The protein below binds the small molecule below.
Small molecule (SMILES): O=c1[nH]cc(F)c(=O)[nH]1

Binding-site contacts:
Ligand atom O2 contacts residue ASP344 of chain 1.A at 2.6 Å (salt-bridge).
Ligand atom O4 contacts residue MG1 of chain 1.D at 4.5 Å.
Ligand atom O4 contacts residue ARG182 of chain 1.A at 4.0 Å.
Ligand atom N1 contacts residue ASP344 of chain 1.A at 3.1 Å (salt-bridge).
Ligand atom F5 contacts residue ARG392 of chain 1.A at 3.4 Å.
Ligand atom C2 contacts residue MG1 of chain 1.D at 3.1 Å.
Ligand atom C4 contacts residue MG1 of chain 1.D at 4.0 Å.
Ligand atom C4 contacts residue ARG182 of chain 1.A at 4.5 Å.
Ligand atom O4 contacts residue ASP343 of chain 1.A at 3.2 Å (salt-bridge).
Ligand atom O2 contacts residue MG1 of chain 1.D at 2.8 Å.
Ligand atom N1 contacts residue MG1 of chain 1.D at 4.1 Å.
Ligand atom C2 contacts residue ASP344 of chain 1.A at 3.1 Å.
Ligand atom O2 contacts residue ASP343 of chain 1.A at 3.1 Å (salt-bridge).
Ligand atom N3 contacts residue ASP343 of chain 1.A at 2.4 Å (salt-bridge).
Ligand atom F5 contacts residue ARG182 of chain 1.A at 3.6 Å.
Ligand atom N3 contacts residue MG1 of chain 1.D at 3.0 Å.
Ligand atom C2 contacts residue ASP242 of chain 1.A at 4.1 Å.
Ligand atom C5 contacts residue ARG182 of chain 1.A at 4.3 Å.
Ligand atom N3 contacts residue ASP344 of chain 1.A at 4.2 Å.
Ligand atom C6 contacts residue ARG392 of chain 1.A at 3.8 Å.
Ligand atom O2 contacts residue ASP242 of chain 1.A at 3.2 Å (salt-bridge).
Ligand atom C4 contacts residue ASP343 of chain 1.A at 3.2 Å.
Ligand atom C2 contacts residue ASP343 of chain 1.A at 3.2 Å.
Ligand atom C6 contacts residue ASP344 of chain 1.A at 4.2 Å.
Ligand atom C5 contacts residue ASP343 of chain 1.A at 4.4 Å.
Ligand atom C5 contacts residue ARG392 of chain 1.A at 4.2 Å.

Sequence of chain 1.A:
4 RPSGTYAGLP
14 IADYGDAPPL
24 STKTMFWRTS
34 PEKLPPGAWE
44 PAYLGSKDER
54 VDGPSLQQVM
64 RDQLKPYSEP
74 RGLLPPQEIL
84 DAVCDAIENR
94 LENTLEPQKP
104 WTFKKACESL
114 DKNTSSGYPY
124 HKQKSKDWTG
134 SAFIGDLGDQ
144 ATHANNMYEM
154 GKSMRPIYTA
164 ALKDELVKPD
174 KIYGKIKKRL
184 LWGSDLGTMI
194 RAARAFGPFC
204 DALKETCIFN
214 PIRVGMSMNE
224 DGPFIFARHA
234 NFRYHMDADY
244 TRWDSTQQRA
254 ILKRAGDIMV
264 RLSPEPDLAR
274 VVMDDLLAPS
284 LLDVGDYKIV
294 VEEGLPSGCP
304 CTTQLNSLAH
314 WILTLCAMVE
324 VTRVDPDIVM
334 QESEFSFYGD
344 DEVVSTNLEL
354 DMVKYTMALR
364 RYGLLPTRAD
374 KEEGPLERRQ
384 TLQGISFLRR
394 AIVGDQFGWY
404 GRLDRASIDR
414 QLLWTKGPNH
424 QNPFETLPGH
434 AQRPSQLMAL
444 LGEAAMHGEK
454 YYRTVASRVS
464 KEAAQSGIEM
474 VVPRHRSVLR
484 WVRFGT